Sequence of chain 1.C:
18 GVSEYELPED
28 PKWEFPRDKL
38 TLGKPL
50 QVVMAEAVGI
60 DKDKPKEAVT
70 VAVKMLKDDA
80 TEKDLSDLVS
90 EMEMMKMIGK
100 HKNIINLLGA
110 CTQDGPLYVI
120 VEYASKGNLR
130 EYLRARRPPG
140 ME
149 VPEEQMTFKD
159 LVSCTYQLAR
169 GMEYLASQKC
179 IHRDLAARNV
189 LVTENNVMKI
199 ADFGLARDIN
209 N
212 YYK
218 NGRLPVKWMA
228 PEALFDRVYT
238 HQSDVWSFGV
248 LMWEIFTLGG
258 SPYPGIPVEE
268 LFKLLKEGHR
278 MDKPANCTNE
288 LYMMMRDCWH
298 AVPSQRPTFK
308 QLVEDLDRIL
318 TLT

This protein binds this small molecule.
Small molecule (SMILES): Nc1ncnc2c1ncn2[C@@H]1O[C@H](CO[P](=O)(O)O[P](=O)(O)CP(=O)(O)O)[C@@H](O)[C@H]1O

Binding-site contacts:
Ligand atom C2 contacts residue LEU43 of chain 1.C at 3.9 Å (hydrophobic).
Ligand atom C4 contacts residue LEU189 of chain 1.C at 3.9 Å (hydrophobic).
Ligand atom N6 contacts residue TYR122 of chain 1.C at 4.2 Å.
Ligand atom N7 contacts residue VAL51 of chain 1.C at 3.9 Å.
Ligand atom N1 contacts residue ALA123 of chain 1.C at 3.0 Å (h-bond).
Ligand atom C3' contacts residue ASN127 of chain 1.C at 4.3 Å.
Ligand atom N1 contacts residue GLU121 of chain 1.C at 4.0 Å.
Ligand atom C5 contacts residue LEU189 of chain 1.C at 3.6 Å (hydrophobic).
Ligand atom N1 contacts residue ALA71 of chain 1.C at 3.9 Å.
Ligand atom C8 contacts residue VAL51 of chain 1.C at 4.0 Å (hydrophobic).
Ligand atom N9 contacts residue LEU189 of chain 1.C at 4.2 Å.
Ligand atom C5 contacts residue ALA71 of chain 1.C at 4.2 Å (hydrophobic).
Ligand atom C2 contacts residue TYR122 of chain 1.C at 3.8 Å (hydrophobic).
Ligand atom N3 contacts residue ALA123 of chain 1.C at 4.1 Å.
Ligand atom C6 contacts residue LEU189 of chain 1.C at 3.5 Å (hydrophobic).
Ligand atom N6 contacts residue ALA71 of chain 1.C at 3.2 Å.
Ligand atom N6 contacts residue LEU189 of chain 1.C at 3.6 Å.
Ligand atom C5 contacts residue VAL51 of chain 1.C at 4.2 Å (hydrophobic).
Ligand atom O2' contacts residue ASN127 of chain 1.C at 3.9 Å.
Ligand atom C2' contacts residue LEU189 of chain 1.C at 4.2 Å (hydrophobic).
Ligand atom C4' contacts residue LEU43 of chain 1.C at 4.0 Å (hydrophobic).
Ligand atom C6 contacts residue ALA71 of chain 1.C at 3.5 Å (hydrophobic).
Ligand atom N1 contacts residue LEU43 of chain 1.C at 4.3 Å.
Ligand atom C1' contacts residue LEU43 of chain 1.C at 4.0 Å (hydrophobic).
Ligand atom N7 contacts residue LEU189 of chain 1.C at 4.0 Å.
Ligand atom C2' contacts residue ASN127 of chain 1.C at 4.4 Å.
Ligand atom O4' contacts residue LEU43 of chain 1.C at 3.6 Å.
Ligand atom N1 contacts residue TYR122 of chain 1.C at 3.7 Å.
Ligand atom N3 contacts residue LEU43 of chain 1.C at 3.8 Å.
Ligand atom N1 contacts residue LEU189 of chain 1.C at 3.9 Å.
Ligand atom C6 contacts residue ALA123 of chain 1.C at 4.1 Å (hydrophobic).
Ligand atom N6 contacts residue GLU121 of chain 1.C at 2.9 Å (salt-bridge).
Ligand atom C2 contacts residue ALA123 of chain 1.C at 3.2 Å (hydrophobic).
Ligand atom N6 contacts residue VAL120 of chain 1.C at 3.4 Å.
Ligand atom C6 contacts residue GLU121 of chain 1.C at 3.9 Å.
Ligand atom N6 contacts residue ALA123 of chain 1.C at 4.3 Å.
Ligand atom C4 contacts residue LEU43 of chain 1.C at 4.0 Å (hydrophobic).
Ligand atom O2' contacts residue GLY126 of chain 1.C at 4.3 Å.
Ligand atom N3 contacts residue LEU189 of chain 1.C at 4.0 Å.
Ligand atom O3' contacts residue ASN127 of chain 1.C at 3.1 Å (h-bond).